Binding-site contacts:
Ligand atom C2 contacts residue ASN155 of chain 1.B at 2.5 Å.
Ligand atom N2 contacts residue ASN155 of chain 1.B at 2.9 Å (h-bond).
Ligand atom C5 contacts residue ASN155 of chain 1.B at 3.6 Å.
Ligand atom C1 contacts residue ASN155 of chain 1.B at 1.4 Å.
Ligand atom C6 contacts residue SER167 of chain 1.B at 4.2 Å.
Ligand atom O5 contacts residue ASN155 of chain 1.B at 2.4 Å (h-bond).
Ligand atom C5 contacts residue SER167 of chain 1.B at 4.3 Å.
Ligand atom O5 contacts residue SER167 of chain 1.B at 4.3 Å.
Ligand atom C4 contacts residue ASN155 of chain 1.B at 4.2 Å.
Ligand atom C7 contacts residue ASN155 of chain 1.B at 4.2 Å.
Ligand atom C3 contacts residue ASN155 of chain 1.B at 3.8 Å.

Sequence of chain 1.B:
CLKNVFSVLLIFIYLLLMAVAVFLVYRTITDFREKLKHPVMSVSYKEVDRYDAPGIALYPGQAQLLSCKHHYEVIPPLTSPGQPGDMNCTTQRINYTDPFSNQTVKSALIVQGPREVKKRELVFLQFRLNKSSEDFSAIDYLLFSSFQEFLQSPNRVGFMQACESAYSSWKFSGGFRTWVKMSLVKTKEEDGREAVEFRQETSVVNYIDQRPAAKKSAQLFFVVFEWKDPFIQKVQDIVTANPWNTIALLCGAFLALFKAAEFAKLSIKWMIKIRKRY

This small molecule binds to this protein.
Small molecule (SMILES): CC(=O)N[C@H]1[C@H](O[C@H]2[C@H](O)[C@@H](NC(C)=O)CO[C@@H]2CO)O[C@H](CO)[C@@H](O)[C@@H]1O